A protein and the small-molecule ligand that binds it are described below.
Small molecule (SMILES): CC(=O)N[C@H]1[C@H](O[C@H]2[C@H](O)[C@@H](NC(C)=O)CO[C@@H]2CO)O[C@H](CO)[C@@H](O[C@@H]2O[C@H](CO)[C@@H](O)[C@H](O)[C@@H]2O)[C@@H]1O

Binding-site contacts:
Ligand atom O6 contacts residue ALA96 of chain 3.E at 4.3 Å.
Ligand atom C8 contacts residue PRO48 of chain 3.E at 4.4 Å (hydrophobic).
Ligand atom C3 contacts residue ASN105 of chain 3.E at 3.8 Å.
Ligand atom C8 contacts residue TYR50 of chain 3.E at 4.1 Å (hydrophobic).
Ligand atom N2 contacts residue ASN105 of chain 3.E at 2.9 Å (h-bond).
Ligand atom C1 contacts residue ASN105 of chain 3.E at 1.4 Å.
Ligand atom C6 contacts residue VAL95 of chain 3.E at 3.6 Å (hydrophobic).
Ligand atom O6 contacts residue VAL95 of chain 3.E at 2.9 Å (h-bond).
Ligand atom C7 contacts residue ASN105 of chain 3.E at 3.6 Å.
Ligand atom C5 contacts residue VAL95 of chain 3.E at 4.5 Å (hydrophobic).
Ligand atom O5 contacts residue ALA96 of chain 3.E at 4.5 Å.
Ligand atom C4 contacts residue ASN105 of chain 3.E at 4.3 Å.
Ligand atom O5 contacts residue ASN105 of chain 3.E at 2.4 Å (h-bond).
Ligand atom C2 contacts residue ASN105 of chain 3.E at 2.5 Å.
Ligand atom O5 contacts residue VAL95 of chain 3.E at 4.5 Å.
Ligand atom O7 contacts residue ASN105 of chain 3.E at 4.0 Å.
Ligand atom C5 contacts residue ASN105 of chain 3.E at 3.6 Å.

Sequence of chain 3.E:
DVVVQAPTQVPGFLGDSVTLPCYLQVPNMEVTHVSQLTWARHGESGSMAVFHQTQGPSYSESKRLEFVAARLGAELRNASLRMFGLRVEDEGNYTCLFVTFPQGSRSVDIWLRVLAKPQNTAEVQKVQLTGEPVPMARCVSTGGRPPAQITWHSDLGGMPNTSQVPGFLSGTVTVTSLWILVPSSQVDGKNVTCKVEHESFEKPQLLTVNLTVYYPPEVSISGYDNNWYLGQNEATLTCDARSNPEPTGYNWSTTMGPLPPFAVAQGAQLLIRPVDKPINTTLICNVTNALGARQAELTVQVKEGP